Sequence of chain 1.B:
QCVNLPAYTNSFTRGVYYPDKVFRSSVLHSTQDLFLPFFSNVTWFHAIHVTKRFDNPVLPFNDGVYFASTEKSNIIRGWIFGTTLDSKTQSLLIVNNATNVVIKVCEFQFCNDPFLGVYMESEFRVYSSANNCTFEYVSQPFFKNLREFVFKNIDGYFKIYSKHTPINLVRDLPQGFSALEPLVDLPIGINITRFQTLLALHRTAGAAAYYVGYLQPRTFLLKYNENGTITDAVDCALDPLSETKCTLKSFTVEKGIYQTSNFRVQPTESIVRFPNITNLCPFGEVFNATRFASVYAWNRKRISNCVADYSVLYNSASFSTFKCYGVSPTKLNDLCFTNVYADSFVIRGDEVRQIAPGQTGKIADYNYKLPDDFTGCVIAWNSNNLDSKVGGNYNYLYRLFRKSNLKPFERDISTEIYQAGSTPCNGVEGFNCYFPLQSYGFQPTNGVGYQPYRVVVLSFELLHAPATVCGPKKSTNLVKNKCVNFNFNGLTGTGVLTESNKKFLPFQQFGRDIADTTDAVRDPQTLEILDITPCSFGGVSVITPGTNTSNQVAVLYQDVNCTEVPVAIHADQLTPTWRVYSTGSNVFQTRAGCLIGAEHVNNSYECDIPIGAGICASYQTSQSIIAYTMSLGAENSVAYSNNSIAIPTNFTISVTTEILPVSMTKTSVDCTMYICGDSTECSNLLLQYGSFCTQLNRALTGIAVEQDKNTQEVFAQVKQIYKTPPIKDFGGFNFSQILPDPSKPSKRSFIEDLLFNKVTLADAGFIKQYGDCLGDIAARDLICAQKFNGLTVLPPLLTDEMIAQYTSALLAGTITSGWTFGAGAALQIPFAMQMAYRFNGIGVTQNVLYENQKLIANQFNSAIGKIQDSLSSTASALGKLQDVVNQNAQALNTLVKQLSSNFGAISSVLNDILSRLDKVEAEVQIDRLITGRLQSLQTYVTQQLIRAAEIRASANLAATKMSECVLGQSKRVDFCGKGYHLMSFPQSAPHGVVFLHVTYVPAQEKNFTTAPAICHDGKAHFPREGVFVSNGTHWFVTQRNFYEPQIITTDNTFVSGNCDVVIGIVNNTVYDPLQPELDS

Binding-site contacts:
Ligand atom O5 contacts residue ASN709 of chain 1.B at 2.4 Å (h-bond).
Ligand atom O5 contacts residue ASP796 of chain 1.C at 4.1 Å.
Ligand atom C7 contacts residue ASN709 of chain 1.B at 3.0 Å.
Ligand atom N2 contacts residue ASN709 of chain 1.B at 2.9 Å (h-bond).
Ligand atom C1 contacts residue ASP796 of chain 1.C at 4.1 Å.
Ligand atom C8 contacts residue ASN710 of chain 1.B at 4.5 Å.
Ligand atom C3 contacts residue ASN709 of chain 1.B at 3.8 Å.
Ligand atom C8 contacts residue ASN709 of chain 1.B at 4.0 Å.
Ligand atom C4 contacts residue ASN709 of chain 1.B at 4.3 Å.
Ligand atom C1 contacts residue ASN709 of chain 1.B at 1.4 Å.
Ligand atom C2 contacts residue ASN709 of chain 1.B at 2.6 Å.
Ligand atom C8 contacts residue GLY1131 of chain 1.B at 4.4 Å.
Ligand atom C5 contacts residue ASN709 of chain 1.B at 3.6 Å.
Ligand atom O7 contacts residue ASN709 of chain 1.B at 2.8 Å (h-bond).

Sequence of chain 1.C:
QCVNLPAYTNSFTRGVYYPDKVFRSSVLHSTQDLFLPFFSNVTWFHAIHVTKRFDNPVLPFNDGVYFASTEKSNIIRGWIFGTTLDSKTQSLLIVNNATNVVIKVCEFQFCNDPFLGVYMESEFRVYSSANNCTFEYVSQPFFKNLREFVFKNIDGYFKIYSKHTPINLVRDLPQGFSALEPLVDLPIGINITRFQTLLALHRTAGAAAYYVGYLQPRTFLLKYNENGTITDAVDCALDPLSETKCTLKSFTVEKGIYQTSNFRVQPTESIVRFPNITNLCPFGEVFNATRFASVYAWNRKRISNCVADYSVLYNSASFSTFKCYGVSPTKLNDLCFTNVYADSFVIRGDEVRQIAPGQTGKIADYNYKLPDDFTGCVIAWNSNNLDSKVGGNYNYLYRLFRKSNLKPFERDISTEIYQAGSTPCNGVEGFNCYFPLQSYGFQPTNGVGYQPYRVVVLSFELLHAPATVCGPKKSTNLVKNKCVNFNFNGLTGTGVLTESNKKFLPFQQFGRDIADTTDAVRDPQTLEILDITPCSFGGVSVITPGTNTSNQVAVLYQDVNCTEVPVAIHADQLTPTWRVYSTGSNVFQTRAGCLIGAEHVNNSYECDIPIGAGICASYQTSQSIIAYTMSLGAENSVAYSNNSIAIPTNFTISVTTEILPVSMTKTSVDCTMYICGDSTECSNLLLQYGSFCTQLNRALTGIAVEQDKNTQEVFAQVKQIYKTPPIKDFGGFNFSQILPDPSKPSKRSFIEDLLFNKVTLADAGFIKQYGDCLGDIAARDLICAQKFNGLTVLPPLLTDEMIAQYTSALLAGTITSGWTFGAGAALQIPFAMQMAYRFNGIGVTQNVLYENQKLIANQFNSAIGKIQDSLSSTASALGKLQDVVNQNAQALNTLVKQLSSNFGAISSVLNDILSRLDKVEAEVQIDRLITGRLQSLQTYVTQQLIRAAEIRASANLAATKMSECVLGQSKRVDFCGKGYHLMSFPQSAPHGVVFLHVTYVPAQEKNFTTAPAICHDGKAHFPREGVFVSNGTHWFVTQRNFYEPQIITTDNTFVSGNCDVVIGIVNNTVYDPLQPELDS

This protein binds this small molecule.
Small molecule (SMILES): CC(=O)N[C@H]1[C@H](O[C@H]2[C@H](O)[C@@H](NC(C)=O)CO[C@@H]2CO)O[C@H](CO)[C@@H](O)[C@@H]1O